Sequence of chain 1.E:
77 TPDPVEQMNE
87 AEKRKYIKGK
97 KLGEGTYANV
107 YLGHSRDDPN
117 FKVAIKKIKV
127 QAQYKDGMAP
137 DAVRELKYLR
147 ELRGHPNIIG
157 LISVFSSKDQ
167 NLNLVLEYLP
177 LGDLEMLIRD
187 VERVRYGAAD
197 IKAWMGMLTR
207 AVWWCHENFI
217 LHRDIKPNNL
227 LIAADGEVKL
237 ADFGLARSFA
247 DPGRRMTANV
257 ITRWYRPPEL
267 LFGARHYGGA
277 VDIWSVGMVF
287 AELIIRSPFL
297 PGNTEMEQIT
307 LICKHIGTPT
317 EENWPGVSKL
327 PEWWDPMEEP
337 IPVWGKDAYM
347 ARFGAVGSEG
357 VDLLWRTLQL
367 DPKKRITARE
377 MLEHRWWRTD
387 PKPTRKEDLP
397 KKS

A protein and the small-molecule ligand that binds it are described below.
Small molecule (SMILES): Nc1ncnc2c1ncn2[C@@H]1O[C@H](COP(=O)(O)OP(=O)(O)OP(O)(O)=S)[C@@H](O)[C@H]1O

Binding-site contacts:
Ligand atom S1G contacts residue THR102 of chain 1.E at 3.8 Å.
Ligand atom O2' contacts residue LEU98 of chain 1.E at 3.7 Å.
Ligand atom C5' contacts residue VAL106 of chain 1.E at 4.2 Å (hydrophobic).
Ligand atom C4' contacts residue VAL106 of chain 1.E at 4.0 Å (hydrophobic).
Ligand atom O1A contacts residue LYS122 of chain 1.E at 3.1 Å.
Ligand atom C6 contacts residue GLU173 of chain 1.E at 3.9 Å.
Ligand atom N3 contacts residue VAL106 of chain 1.E at 4.0 Å.
Ligand atom C2 contacts residue LEU227 of chain 1.E at 3.9 Å (hydrophobic).
Ligand atom O3G contacts residue TYR103 of chain 1.E at 3.9 Å.
Ligand atom N1 contacts residue LEU227 of chain 1.E at 3.8 Å.
Ligand atom C3' contacts residue GLY99 of chain 1.E at 4.2 Å.
Ligand atom C5 contacts residue LEU175 of chain 1.E at 4.2 Å (hydrophobic).
Ligand atom N6 contacts residue ALA120 of chain 1.E at 3.8 Å.
Ligand atom O1A contacts residue TYR103 of chain 1.E at 4.3 Å.
Ligand atom C5 contacts residue ALA120 of chain 1.E at 4.0 Å (hydrophobic).
Ligand atom C4 contacts residue VAL106 of chain 1.E at 3.8 Å (hydrophobic).
Ligand atom O4' contacts residue VAL106 of chain 1.E at 3.3 Å.
Ligand atom C1' contacts residue VAL106 of chain 1.E at 4.0 Å (hydrophobic).
Ligand atom C8 contacts residue LEU98 of chain 1.E at 3.7 Å (hydrophobic).
Ligand atom O3' contacts residue GLY99 of chain 1.E at 3.2 Å.
Ligand atom C6 contacts residue ALA120 of chain 1.E at 3.9 Å (hydrophobic).
Ligand atom O5' contacts residue VAL106 of chain 1.E at 3.2 Å.
Ligand atom O2G contacts residue TYR103 of chain 1.E at 4.0 Å.
Ligand atom N7 contacts residue ALA120 of chain 1.E at 4.2 Å.
Ligand atom N9 contacts residue VAL106 of chain 1.E at 3.8 Å.
Ligand atom O3' contacts residue LEU98 of chain 1.E at 3.4 Å (h-bond).
Ligand atom PA contacts residue VAL106 of chain 1.E at 4.2 Å.
Ligand atom N7 contacts residue LEU175 of chain 1.E at 3.7 Å.
Ligand atom C1' contacts residue LEU98 of chain 1.E at 4.1 Å (hydrophobic).
Ligand atom C4' contacts residue GLY99 of chain 1.E at 3.9 Å.
Ligand atom O3G contacts residue GLY101 of chain 1.E at 3.2 Å.
Ligand atom N6 contacts residue TYR174 of chain 1.E at 4.0 Å.
Ligand atom PA contacts residue LYS122 of chain 1.E at 4.2 Å.
Ligand atom N6 contacts residue GLU173 of chain 1.E at 2.7 Å (salt-bridge).
Ligand atom N6 contacts residue LEU175 of chain 1.E at 3.3 Å (h-bond).
Ligand atom O3G contacts residue THR102 of chain 1.E at 3.5 Å (h-bond).
Ligand atom N1 contacts residue ILE155 of chain 1.E at 4.0 Å.
Ligand atom O1B contacts residue MG1 of chain 1.K at 3.7 Å.
Ligand atom O3B contacts residue MG1 of chain 1.K at 3.6 Å.
Ligand atom O1A contacts residue VAL106 of chain 1.E at 3.9 Å.